Sequence of chain 1.B:
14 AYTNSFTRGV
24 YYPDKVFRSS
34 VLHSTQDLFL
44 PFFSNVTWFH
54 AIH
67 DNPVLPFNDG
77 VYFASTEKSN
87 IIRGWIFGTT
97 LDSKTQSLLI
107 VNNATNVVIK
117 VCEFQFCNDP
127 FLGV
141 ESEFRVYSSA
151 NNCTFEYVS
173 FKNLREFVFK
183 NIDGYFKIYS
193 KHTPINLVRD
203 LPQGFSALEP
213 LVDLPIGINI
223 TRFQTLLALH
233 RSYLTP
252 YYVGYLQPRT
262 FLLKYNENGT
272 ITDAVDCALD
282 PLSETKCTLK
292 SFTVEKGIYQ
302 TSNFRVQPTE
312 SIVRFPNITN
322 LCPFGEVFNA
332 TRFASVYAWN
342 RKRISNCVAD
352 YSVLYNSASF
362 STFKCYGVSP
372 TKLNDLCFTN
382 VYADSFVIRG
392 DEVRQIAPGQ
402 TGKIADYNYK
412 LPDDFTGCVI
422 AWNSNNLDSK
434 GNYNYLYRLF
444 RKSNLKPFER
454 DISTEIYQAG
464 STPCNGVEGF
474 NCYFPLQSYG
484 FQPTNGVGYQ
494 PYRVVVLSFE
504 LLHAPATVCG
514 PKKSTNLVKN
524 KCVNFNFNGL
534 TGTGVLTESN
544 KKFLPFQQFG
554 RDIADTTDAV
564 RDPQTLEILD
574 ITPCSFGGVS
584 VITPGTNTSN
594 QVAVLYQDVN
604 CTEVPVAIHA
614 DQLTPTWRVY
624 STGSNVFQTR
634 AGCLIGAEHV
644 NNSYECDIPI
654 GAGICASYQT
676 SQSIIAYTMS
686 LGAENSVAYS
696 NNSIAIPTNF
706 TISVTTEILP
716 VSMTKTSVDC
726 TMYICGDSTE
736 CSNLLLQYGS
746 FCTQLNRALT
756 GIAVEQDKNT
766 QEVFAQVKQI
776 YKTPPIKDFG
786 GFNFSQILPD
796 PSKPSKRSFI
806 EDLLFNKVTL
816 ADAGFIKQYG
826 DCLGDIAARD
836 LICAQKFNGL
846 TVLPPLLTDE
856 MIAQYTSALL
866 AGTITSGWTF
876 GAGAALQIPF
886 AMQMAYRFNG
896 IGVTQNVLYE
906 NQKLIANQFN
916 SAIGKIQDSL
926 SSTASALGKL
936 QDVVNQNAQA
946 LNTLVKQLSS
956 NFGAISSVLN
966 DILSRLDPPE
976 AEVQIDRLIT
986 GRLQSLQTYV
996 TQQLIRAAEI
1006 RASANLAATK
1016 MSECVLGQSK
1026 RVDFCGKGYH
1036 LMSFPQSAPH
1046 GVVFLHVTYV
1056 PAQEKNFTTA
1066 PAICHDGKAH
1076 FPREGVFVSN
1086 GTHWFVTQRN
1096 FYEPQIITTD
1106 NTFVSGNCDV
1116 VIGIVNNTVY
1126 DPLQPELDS

Binding-site contacts:
Ligand atom C2 contacts residue ASN590 of chain 1.B at 2.4 Å.
Ligand atom C8 contacts residue ASN590 of chain 1.B at 4.3 Å.
Ligand atom N2 contacts residue ASN590 of chain 1.B at 2.8 Å (h-bond).
Ligand atom O5 contacts residue ASN590 of chain 1.B at 2.5 Å (h-bond).
Ligand atom C3 contacts residue ASN590 of chain 1.B at 3.8 Å.
Ligand atom C1 contacts residue ASN590 of chain 1.B at 1.4 Å.
Ligand atom C5 contacts residue ASN590 of chain 1.B at 3.7 Å.
Ligand atom C4 contacts residue ASN590 of chain 1.B at 4.3 Å.
Ligand atom O7 contacts residue ASN590 of chain 1.B at 3.2 Å (h-bond).
Ligand atom C7 contacts residue ASN590 of chain 1.B at 3.2 Å.

The small molecule below binds the protein below.
Small molecule (SMILES): CC(=O)N[C@@H]1[C@@H](O)[C@H](O)[C@@H](CO)O[C@H]1O